The protein below binds the small molecule below.
Small molecule (SMILES): Oc1cc(O)c(O)cc1O

Sequence of chain 1.G:
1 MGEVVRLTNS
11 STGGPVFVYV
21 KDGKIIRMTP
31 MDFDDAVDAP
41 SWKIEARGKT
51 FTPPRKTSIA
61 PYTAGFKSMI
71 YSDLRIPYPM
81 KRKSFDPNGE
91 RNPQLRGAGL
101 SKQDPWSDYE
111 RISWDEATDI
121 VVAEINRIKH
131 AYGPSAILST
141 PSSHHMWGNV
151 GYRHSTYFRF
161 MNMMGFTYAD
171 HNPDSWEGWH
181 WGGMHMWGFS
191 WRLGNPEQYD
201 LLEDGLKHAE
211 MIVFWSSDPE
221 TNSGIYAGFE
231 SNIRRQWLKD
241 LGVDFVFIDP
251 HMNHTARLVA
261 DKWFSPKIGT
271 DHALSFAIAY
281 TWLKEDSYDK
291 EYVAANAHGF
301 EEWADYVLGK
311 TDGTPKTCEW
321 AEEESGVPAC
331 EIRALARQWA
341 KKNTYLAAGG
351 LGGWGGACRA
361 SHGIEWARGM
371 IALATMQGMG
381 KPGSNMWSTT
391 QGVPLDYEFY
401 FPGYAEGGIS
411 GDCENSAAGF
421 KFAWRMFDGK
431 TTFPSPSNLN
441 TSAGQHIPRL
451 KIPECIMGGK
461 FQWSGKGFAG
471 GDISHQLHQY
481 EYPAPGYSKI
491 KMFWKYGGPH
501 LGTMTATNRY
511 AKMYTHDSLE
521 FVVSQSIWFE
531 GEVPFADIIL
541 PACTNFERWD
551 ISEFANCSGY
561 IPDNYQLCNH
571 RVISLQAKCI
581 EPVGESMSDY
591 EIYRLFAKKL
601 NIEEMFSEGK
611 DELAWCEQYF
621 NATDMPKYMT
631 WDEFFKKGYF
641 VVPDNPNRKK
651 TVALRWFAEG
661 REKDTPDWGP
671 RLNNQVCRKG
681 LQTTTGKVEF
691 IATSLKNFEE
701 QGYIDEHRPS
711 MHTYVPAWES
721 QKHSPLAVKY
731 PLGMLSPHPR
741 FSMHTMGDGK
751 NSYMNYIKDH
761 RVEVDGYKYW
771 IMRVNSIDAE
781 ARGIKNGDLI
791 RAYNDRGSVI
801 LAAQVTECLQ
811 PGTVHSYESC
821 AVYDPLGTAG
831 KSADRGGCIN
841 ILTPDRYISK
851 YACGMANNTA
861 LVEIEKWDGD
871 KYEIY

Binding-site contacts:
Ligand atom O5 contacts residue MGD1 of chain 1.AB at 3.1 Å (h-bond).
Ligand atom O2 contacts residue TYR404 of chain 1.G at 2.7 Å (h-bond).
Ligand atom O1 contacts residue ILE561 of chain 1.G at 3.6 Å.
Ligand atom C4 contacts residue HIS144 of chain 1.G at 3.9 Å.
Ligand atom C5 contacts residue SER175 of chain 1.G at 2.6 Å.
Ligand atom C6 contacts residue 4MO1 of chain 1.CB at 4.0 Å.
Ligand atom O2 contacts residue CYS557 of chain 1.G at 3.8 Å.
Ligand atom C5 contacts residue ASP174 of chain 1.G at 3.7 Å.
Ligand atom C5 contacts residue 4MO1 of chain 1.CB at 3.3 Å.
Ligand atom O5 contacts residue SER175 of chain 1.G at 2.4 Å (h-bond).
Ligand atom C5 contacts residue HIS144 of chain 1.G at 3.5 Å.
Ligand atom C3 contacts residue TYR560 of chain 1.G at 3.8 Å (hydrophobic).
Ligand atom C2 contacts residue TYR560 of chain 1.G at 3.4 Å (hydrophobic).
Ligand atom O5 contacts residue HIS144 of chain 1.G at 2.5 Å (h-bond).
Ligand atom O5 contacts residue 4MO1 of chain 1.CB at 2.3 Å.
Ligand atom C6 contacts residue HIS144 of chain 1.G at 3.5 Å.
Ligand atom C1 contacts residue TRP176 of chain 1.G at 3.9 Å (hydrophobic).
Ligand atom C1 contacts residue TYR404 of chain 1.G at 3.5 Å (hydrophobic).
Ligand atom O4 contacts residue PHE468 of chain 1.G at 3.7 Å.
Ligand atom C4 contacts residue ASP174 of chain 1.G at 3.7 Å.
Ligand atom C6 contacts residue SER175 of chain 1.G at 3.4 Å.
Ligand atom O4 contacts residue TRP176 of chain 1.G at 4.0 Å.
Ligand atom O4 contacts residue SER143 of chain 1.G at 3.1 Å (h-bond).
Ligand atom O1 contacts residue ILE225 of chain 1.G at 3.7 Å.
Ligand atom C6 contacts residue TRP176 of chain 1.G at 3.7 Å (hydrophobic).
Ligand atom C3 contacts residue ARG153 of chain 1.G at 3.9 Å.
Ligand atom O1 contacts residue TYR404 of chain 1.G at 3.1 Å (h-bond).
Ligand atom C2 contacts residue TYR404 of chain 1.G at 3.3 Å (hydrophobic).
Ligand atom O4 contacts residue SER175 of chain 1.G at 4.0 Å.
Ligand atom C4 contacts residue SER175 of chain 1.G at 3.8 Å.
Ligand atom O2 contacts residue TYR560 of chain 1.G at 2.6 Å (h-bond).
Ligand atom O1 contacts residue TYR226 of chain 1.G at 4.0 Å.
Ligand atom C4 contacts residue TRP176 of chain 1.G at 3.8 Å (hydrophobic).
Ligand atom C1 contacts residue HIS144 of chain 1.G at 3.7 Å.
Ligand atom O5 contacts residue ASP174 of chain 1.G at 3.6 Å (salt-bridge).
Ligand atom C6 contacts residue TRP354 of chain 1.G at 3.8 Å (hydrophobic).
Ligand atom O1 contacts residue CYS557 of chain 1.G at 3.8 Å.
Ligand atom O4 contacts residue ASP174 of chain 1.G at 2.9 Å (salt-bridge).
Ligand atom C5 contacts residue TRP176 of chain 1.G at 3.6 Å (hydrophobic).
Ligand atom O5 contacts residue MGD1 of chain 1.BB at 3.2 Å (h-bond).